Sequence of chain 1.H:
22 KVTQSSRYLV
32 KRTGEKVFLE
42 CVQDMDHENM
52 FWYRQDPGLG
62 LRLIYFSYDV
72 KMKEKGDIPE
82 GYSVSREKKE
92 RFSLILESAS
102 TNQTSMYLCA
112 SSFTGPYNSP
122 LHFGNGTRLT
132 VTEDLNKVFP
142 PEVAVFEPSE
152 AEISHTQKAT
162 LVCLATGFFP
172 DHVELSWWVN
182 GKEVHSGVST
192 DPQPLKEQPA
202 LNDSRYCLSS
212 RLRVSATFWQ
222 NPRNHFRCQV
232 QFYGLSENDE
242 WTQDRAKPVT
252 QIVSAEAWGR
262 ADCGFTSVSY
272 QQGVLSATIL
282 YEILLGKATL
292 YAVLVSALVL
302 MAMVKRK

Binding-site contacts:
Ligand atom N2 contacts residue ASN103 of chain 1.H at 3.4 Å (h-bond).
Ligand atom O3 contacts residue ASN103 of chain 1.H at 3.8 Å.
Ligand atom C1 contacts residue ASN103 of chain 1.H at 1.4 Å.
Ligand atom C7 contacts residue ASN103 of chain 1.H at 3.8 Å.
Ligand atom C6 contacts residue SER101 of chain 1.H at 4.0 Å.
Ligand atom C5 contacts residue ASN103 of chain 1.H at 3.6 Å.
Ligand atom C1 contacts residue SER101 of chain 1.H at 4.0 Å.
Ligand atom C4 contacts residue ASN103 of chain 1.H at 4.2 Å.
Ligand atom C5 contacts residue SER101 of chain 1.H at 4.0 Å.
Ligand atom O5 contacts residue SER101 of chain 1.H at 3.8 Å.
Ligand atom C8 contacts residue GLU81 of chain 1.H at 4.1 Å.
Ligand atom C2 contacts residue ASN103 of chain 1.H at 2.5 Å.
Ligand atom O5 contacts residue ASN103 of chain 1.H at 2.3 Å (h-bond).
Ligand atom C3 contacts residue ASN103 of chain 1.H at 3.6 Å.
Ligand atom O7 contacts residue ASN103 of chain 1.H at 3.6 Å (h-bond).

The small molecule below binds the protein below.
Small molecule (SMILES): CC(=O)N[C@H]1[C@H](O[C@H]2[C@H](O)[C@@H](NC(C)=O)CO[C@@H]2CO)O[C@H](CO)[C@@H](O)[C@@H]1O